Sequence of chain 2.A:
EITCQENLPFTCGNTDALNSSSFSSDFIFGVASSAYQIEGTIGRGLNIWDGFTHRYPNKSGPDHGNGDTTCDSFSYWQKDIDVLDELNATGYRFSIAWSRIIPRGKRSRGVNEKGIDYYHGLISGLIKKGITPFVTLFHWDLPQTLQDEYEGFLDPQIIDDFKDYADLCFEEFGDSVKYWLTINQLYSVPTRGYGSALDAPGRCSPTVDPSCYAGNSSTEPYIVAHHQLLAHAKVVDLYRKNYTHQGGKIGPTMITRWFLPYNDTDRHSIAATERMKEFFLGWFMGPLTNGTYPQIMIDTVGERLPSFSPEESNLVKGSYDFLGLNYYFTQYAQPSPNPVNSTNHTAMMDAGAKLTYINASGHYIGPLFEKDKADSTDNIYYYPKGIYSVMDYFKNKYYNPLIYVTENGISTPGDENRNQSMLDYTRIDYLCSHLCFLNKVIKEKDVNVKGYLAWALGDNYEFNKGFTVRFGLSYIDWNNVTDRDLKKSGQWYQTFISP

Binding-site contacts:
Ligand atom C6 contacts residue SER211 of chain 2.A at 4.2 Å.
Ligand atom C7 contacts residue SO41 of chain 2.S at 3.8 Å.
Ligand atom C1 contacts residue SO41 of chain 2.S at 4.0 Å.
Ligand atom O7 contacts residue ASN58 of chain 2.A at 4.2 Å.
Ligand atom C3 contacts residue ASN58 of chain 2.A at 3.8 Å.
Ligand atom C5 contacts residue ASN58 of chain 2.A at 3.7 Å.
Ligand atom O5 contacts residue ASN58 of chain 2.A at 2.4 Å (h-bond).
Ligand atom O6 contacts residue SER211 of chain 2.A at 3.9 Å.
Ligand atom C7 contacts residue ASN58 of chain 2.A at 3.8 Å.
Ligand atom C5 contacts residue SER211 of chain 2.A at 4.2 Å.
Ligand atom N2 contacts residue ASN58 of chain 2.A at 2.9 Å (h-bond).
Ligand atom C4 contacts residue ASN58 of chain 2.A at 4.3 Å.
Ligand atom O7 contacts residue SO41 of chain 2.S at 3.5 Å (h-bond).
Ligand atom O6 contacts residue TYR56 of chain 2.A at 3.6 Å.
Ligand atom C1 contacts residue ASN58 of chain 2.A at 1.5 Å.
Ligand atom O4 contacts residue SER211 of chain 2.A at 4.0 Å.
Ligand atom O6 contacts residue ILE42 of chain 1.A at 4.5 Å.
Ligand atom N2 contacts residue SO41 of chain 2.S at 4.1 Å.
Ligand atom C2 contacts residue ASN58 of chain 2.A at 2.7 Å.
Ligand atom C2 contacts residue SO41 of chain 2.S at 4.2 Å.

Sequence of chain 1.A:
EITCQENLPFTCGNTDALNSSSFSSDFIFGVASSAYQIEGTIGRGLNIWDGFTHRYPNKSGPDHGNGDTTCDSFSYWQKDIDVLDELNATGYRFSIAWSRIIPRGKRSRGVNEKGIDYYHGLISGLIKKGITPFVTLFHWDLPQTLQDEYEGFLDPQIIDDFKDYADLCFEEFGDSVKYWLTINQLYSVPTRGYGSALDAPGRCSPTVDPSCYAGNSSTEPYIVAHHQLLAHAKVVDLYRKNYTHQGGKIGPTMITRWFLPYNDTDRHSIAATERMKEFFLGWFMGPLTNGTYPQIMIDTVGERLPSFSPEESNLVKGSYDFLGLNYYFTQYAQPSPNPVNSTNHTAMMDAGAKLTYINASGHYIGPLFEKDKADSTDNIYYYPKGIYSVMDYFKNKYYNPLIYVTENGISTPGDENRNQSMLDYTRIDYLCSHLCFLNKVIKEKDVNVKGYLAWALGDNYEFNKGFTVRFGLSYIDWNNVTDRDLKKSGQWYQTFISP

The small molecule below binds the protein below.
Small molecule (SMILES): CC(=O)N[C@@H]1[C@@H](O)[C@H](O)[C@@H](CO)O[C@H]1O